Sequence of chain 1.A:
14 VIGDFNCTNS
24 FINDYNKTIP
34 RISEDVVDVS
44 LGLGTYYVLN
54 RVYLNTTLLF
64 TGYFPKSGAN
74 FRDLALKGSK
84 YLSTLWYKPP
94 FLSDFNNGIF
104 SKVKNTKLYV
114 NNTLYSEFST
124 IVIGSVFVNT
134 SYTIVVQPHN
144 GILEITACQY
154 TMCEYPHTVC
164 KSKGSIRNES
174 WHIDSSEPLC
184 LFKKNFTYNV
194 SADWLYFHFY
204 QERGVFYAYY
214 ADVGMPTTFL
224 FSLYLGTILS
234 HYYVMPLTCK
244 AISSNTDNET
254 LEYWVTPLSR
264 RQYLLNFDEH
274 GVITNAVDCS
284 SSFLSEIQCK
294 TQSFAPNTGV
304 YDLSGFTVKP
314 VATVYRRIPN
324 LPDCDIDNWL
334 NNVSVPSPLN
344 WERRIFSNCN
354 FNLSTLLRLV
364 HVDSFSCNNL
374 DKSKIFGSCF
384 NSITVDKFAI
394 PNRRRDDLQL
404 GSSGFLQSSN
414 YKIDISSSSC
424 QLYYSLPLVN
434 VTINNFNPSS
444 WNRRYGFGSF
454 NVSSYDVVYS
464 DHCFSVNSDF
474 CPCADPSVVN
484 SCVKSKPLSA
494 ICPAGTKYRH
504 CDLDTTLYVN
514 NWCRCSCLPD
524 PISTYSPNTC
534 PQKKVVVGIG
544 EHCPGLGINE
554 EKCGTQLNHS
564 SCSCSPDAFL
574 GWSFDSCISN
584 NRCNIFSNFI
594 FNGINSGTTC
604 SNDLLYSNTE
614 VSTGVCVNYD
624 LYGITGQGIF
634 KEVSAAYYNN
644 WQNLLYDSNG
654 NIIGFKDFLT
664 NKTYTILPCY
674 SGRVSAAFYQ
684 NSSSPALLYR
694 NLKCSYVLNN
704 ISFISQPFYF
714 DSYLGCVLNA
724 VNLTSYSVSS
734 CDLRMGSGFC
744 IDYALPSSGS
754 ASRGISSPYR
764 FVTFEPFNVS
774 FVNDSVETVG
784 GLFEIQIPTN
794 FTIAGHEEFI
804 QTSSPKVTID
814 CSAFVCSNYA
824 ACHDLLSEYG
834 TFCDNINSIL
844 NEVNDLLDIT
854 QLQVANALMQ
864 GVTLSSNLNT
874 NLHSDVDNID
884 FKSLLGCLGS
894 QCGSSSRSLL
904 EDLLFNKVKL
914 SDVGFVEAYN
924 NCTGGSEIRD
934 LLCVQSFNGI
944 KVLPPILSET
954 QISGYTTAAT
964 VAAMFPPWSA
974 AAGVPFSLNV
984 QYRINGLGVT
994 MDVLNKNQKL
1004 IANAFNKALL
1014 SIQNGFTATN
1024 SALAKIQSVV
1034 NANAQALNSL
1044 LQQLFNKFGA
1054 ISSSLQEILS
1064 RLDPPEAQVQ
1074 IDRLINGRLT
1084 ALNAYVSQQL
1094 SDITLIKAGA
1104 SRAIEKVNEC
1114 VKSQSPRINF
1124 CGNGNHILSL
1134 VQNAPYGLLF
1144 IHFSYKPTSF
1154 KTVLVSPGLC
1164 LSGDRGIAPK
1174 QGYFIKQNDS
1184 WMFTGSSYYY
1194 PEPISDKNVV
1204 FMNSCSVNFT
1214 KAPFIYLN

Binding-site contacts:
Ligand atom O7 contacts residue ASN114 of chain 1.A at 4.3 Å.
Ligand atom C3 contacts residue ASN114 of chain 1.A at 3.8 Å.
Ligand atom C7 contacts residue VAL113 of chain 1.A at 4.4 Å (hydrophobic).
Ligand atom C7 contacts residue ASN114 of chain 1.A at 3.8 Å.
Ligand atom C4 contacts residue ASN114 of chain 1.A at 4.2 Å.
Ligand atom C5 contacts residue ASN114 of chain 1.A at 3.7 Å.
Ligand atom N2 contacts residue ASN114 of chain 1.A at 2.9 Å (h-bond).
Ligand atom C8 contacts residue VAL113 of chain 1.A at 3.8 Å (hydrophobic).
Ligand atom C1 contacts residue ASN114 of chain 1.A at 1.4 Å.
Ligand atom C2 contacts residue ASN114 of chain 1.A at 2.5 Å.
Ligand atom C8 contacts residue TYR118 of chain 1.A at 4.0 Å (hydrophobic).
Ligand atom O5 contacts residue ASN114 of chain 1.A at 2.4 Å (h-bond).
Ligand atom N2 contacts residue VAL113 of chain 1.A at 3.9 Å.

This protein binds this small molecule.
Small molecule (SMILES): CC(=O)N[C@@H]1[C@@H](O)[C@H](O)[C@@H](CO)O[C@H]1O